This small molecule binds to this protein.
Small molecule (SMILES): CC(=O)N[C@@H]1[C@@H](O)[C@H](O)[C@@H](CO)O[C@H]1O

Binding-site contacts:
Ligand atom O6 contacts residue SER199 of chain 1.A at 3.8 Å.
Ligand atom O7 contacts residue ARG160 of chain 1.A at 4.2 Å.
Ligand atom N2 contacts residue ASN332 of chain 1.A at 3.0 Å (h-bond).
Ligand atom O7 contacts residue ASN332 of chain 1.A at 4.1 Å.
Ligand atom C4 contacts residue ASN332 of chain 1.A at 4.3 Å.
Ligand atom C8 contacts residue NAG1 of chain 1.J at 3.9 Å.
Ligand atom C8 contacts residue ASN170 of chain 1.A at 3.9 Å.
Ligand atom O5 contacts residue SER199 of chain 1.A at 4.0 Å.
Ligand atom C3 contacts residue ASN332 of chain 1.A at 3.8 Å.
Ligand atom C8 contacts residue ARG160 of chain 1.A at 3.7 Å.
Ligand atom C5 contacts residue ASN332 of chain 1.A at 3.7 Å.
Ligand atom C7 contacts residue ARG160 of chain 1.A at 4.5 Å.
Ligand atom C7 contacts residue ASN170 of chain 1.A at 4.4 Å.
Ligand atom O5 contacts residue ASN332 of chain 1.A at 2.4 Å (h-bond).
Ligand atom C1 contacts residue ASN332 of chain 1.A at 1.4 Å.
Ligand atom C2 contacts residue ASN332 of chain 1.A at 2.5 Å.
Ligand atom C7 contacts residue ASN332 of chain 1.A at 3.7 Å.

Sequence of chain 1.A:
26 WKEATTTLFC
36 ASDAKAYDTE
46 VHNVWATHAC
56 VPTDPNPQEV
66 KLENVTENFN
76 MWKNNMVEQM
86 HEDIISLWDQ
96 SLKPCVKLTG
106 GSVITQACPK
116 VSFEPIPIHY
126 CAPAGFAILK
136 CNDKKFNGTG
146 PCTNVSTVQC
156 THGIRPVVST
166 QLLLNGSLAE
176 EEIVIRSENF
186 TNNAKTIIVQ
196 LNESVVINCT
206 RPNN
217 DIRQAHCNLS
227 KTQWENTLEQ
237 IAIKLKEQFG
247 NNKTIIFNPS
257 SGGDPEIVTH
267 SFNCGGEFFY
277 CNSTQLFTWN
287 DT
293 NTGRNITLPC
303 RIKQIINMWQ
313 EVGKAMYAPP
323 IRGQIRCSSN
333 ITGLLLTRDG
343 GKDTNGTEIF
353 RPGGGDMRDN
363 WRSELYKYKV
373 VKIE